Sequence of chain 1.D:
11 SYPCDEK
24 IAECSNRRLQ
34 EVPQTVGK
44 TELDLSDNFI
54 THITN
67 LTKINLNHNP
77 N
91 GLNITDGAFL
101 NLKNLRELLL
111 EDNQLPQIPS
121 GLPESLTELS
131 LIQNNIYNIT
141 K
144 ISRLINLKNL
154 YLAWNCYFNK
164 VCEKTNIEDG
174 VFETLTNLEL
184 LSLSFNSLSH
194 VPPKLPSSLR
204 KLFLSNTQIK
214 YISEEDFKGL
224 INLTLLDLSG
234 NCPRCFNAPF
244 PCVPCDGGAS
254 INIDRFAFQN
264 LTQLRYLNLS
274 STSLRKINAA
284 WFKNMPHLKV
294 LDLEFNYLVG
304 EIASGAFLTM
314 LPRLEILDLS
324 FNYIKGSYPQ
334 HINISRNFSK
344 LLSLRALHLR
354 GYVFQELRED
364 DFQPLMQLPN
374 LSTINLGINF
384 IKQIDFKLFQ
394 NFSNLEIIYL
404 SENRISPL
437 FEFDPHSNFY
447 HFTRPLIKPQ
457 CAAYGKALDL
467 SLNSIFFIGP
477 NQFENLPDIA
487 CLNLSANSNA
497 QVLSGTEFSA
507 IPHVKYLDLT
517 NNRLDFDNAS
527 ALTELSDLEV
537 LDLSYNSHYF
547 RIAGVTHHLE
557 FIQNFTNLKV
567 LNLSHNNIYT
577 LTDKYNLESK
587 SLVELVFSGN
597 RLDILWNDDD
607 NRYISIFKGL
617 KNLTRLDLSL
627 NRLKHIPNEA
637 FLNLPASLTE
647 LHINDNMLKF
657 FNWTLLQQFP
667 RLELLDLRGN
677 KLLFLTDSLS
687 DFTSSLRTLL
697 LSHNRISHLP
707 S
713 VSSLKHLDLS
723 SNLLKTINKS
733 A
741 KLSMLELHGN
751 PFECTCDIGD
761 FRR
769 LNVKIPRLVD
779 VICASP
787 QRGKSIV

A protein and the small-molecule ligand that binds it are described below.
Small molecule (SMILES): CC(=O)N[C@H]1[C@H](O[C@H]2[C@H](O)[C@@H](NC(C)=O)CO[C@@H]2CO)O[C@H](CO)[C@@H](O[C@@H]2O[C@H](CO)[C@@H](O)[C@H](O)[C@@H]2O)[C@@H]1O

Sequence of chain 1.C:
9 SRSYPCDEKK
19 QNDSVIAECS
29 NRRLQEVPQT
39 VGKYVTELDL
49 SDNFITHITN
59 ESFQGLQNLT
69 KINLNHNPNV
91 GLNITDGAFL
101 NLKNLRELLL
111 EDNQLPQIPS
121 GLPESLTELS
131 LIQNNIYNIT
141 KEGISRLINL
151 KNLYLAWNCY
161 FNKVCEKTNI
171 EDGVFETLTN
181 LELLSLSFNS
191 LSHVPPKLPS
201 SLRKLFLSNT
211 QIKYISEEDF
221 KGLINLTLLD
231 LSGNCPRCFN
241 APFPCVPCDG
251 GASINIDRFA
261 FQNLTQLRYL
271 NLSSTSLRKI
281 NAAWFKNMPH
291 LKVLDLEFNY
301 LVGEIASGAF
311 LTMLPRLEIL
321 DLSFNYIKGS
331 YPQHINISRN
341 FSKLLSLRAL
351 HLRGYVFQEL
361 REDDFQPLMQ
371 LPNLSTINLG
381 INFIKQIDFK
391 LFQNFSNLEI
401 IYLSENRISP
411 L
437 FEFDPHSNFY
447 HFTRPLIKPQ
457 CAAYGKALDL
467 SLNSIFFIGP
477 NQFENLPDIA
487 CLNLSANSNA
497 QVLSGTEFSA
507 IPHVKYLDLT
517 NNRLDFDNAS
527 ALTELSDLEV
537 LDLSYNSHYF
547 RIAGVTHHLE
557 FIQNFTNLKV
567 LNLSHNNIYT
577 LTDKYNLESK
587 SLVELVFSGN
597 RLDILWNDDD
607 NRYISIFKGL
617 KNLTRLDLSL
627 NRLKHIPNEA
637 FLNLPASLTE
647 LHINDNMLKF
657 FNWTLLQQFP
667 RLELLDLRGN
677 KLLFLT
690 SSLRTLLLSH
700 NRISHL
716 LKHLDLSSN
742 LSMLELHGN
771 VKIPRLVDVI

Binding-site contacts:
Ligand atom C4 contacts residue ASN489 of chain 1.C at 4.2 Å.
Ligand atom C7 contacts residue ASN489 of chain 1.C at 3.5 Å.
Ligand atom C6 contacts residue SER491 of chain 1.C at 4.4 Å.
Ligand atom O6 contacts residue SER404 of chain 1.C at 3.9 Å.
Ligand atom C8 contacts residue LYS454 of chain 1.C at 3.6 Å.
Ligand atom O6 contacts residue LYS454 of chain 1.C at 3.5 Å.
Ligand atom C1 contacts residue ASP465 of chain 1.C at 4.1 Å.
Ligand atom C5 contacts residue SER491 of chain 1.C at 4.0 Å.
Ligand atom C1 contacts residue ASP514 of chain 1.C at 4.0 Å.
Ligand atom O5 contacts residue SER467 of chain 1.C at 3.1 Å (h-bond).
Ligand atom C5 contacts residue ASN489 of chain 1.C at 3.7 Å.
Ligand atom O3 contacts residue LYS454 of chain 1.C at 3.8 Å.
Ligand atom O5 contacts residue ASP465 of chain 1.C at 4.1 Å.
Ligand atom C8 contacts residue TYR512 of chain 1.C at 3.9 Å (hydrophobic).
Ligand atom C6 contacts residue LEU468 of chain 1.C at 4.1 Å (hydrophobic).
Ligand atom O7 contacts residue LYS454 of chain 1.C at 3.2 Å (salt-bridge).
Ligand atom N2 contacts residue LYS454 of chain 1.C at 4.2 Å.
Ligand atom C5 contacts residue SER467 of chain 1.C at 4.0 Å.
Ligand atom C7 contacts residue ASP514 of chain 1.C at 3.7 Å.
Ligand atom C1 contacts residue ASN489 of chain 1.C at 1.5 Å.
Ligand atom C3 contacts residue ASP514 of chain 1.C at 4.2 Å.
Ligand atom N2 contacts residue ASN489 of chain 1.C at 2.9 Å (h-bond).
Ligand atom O5 contacts residue ASN489 of chain 1.C at 2.4 Å (h-bond).
Ligand atom O6 contacts residue LEU468 of chain 1.C at 3.9 Å.
Ligand atom N2 contacts residue ASP514 of chain 1.C at 2.9 Å (salt-bridge).
Ligand atom C1 contacts residue SER491 of chain 1.C at 3.9 Å.
Ligand atom C3 contacts residue ASN489 of chain 1.C at 3.8 Å.
Ligand atom O7 contacts residue ILE453 of chain 1.C at 4.1 Å.
Ligand atom C2 contacts residue ASN489 of chain 1.C at 2.4 Å.
Ligand atom C2 contacts residue ASP514 of chain 1.C at 3.8 Å.
Ligand atom O7 contacts residue ASP465 of chain 1.C at 4.4 Å.
Ligand atom C7 contacts residue LYS454 of chain 1.C at 3.8 Å.
Ligand atom O6 contacts residue SER467 of chain 1.C at 3.3 Å (h-bond).
Ligand atom C8 contacts residue CYS457 of chain 1.C at 3.8 Å (hydrophobic).
Ligand atom C8 contacts residue ASP514 of chain 1.C at 3.5 Å.
Ligand atom C6 contacts residue SER467 of chain 1.C at 3.5 Å.
Ligand atom O5 contacts residue SER491 of chain 1.C at 3.9 Å.
Ligand atom C8 contacts residue ARG547 of chain 1.D at 4.0 Å.
Ligand atom O7 contacts residue ASN489 of chain 1.C at 3.7 Å.
Ligand atom C1 contacts residue SER467 of chain 1.C at 4.0 Å.